Binding-site contacts:
Ligand atom O3P contacts residue GLY87 of chain 1.A at 3.6 Å.
Ligand atom O2 contacts residue HIS139 of chain 1.A at 2.5 Å (h-bond).
Ligand atom C1 contacts residue GLU47 of chain 1.A at 4.2 Å.
Ligand atom O2P contacts residue GLY87 of chain 1.A at 4.0 Å.
Ligand atom P contacts residue THR89 of chain 1.A at 2.9 Å.
Ligand atom O2P contacts residue THR89 of chain 1.A at 2.6 Å (h-bond).
Ligand atom O2P contacts residue HIS209 of chain 1.A at 3.5 Å (h-bond).
Ligand atom O1P contacts residue MN1 of chain 1.C at 3.8 Å.
Ligand atom C2 contacts residue ARG148 of chain 1.A at 3.7 Å.
Ligand atom P contacts residue MN1 of chain 1.C at 3.5 Å.
Ligand atom O2P contacts residue MN1 of chain 1.C at 2.4 Å.
Ligand atom O2 contacts residue ARG148 of chain 1.A at 2.8 Å (salt-bridge).
Ligand atom O4P contacts residue HIS209 of chain 1.A at 3.0 Å (h-bond).
Ligand atom O3P contacts residue THR89 of chain 1.A at 3.1 Å (h-bond).
Ligand atom C2 contacts residue PHE146 of chain 1.A at 3.9 Å (hydrophobic).
Ligand atom O2P contacts residue GLU47 of chain 1.A at 3.2 Å (salt-bridge).
Ligand atom O3 contacts residue ILE204 of chain 1.A at 3.9 Å.
Ligand atom P contacts residue HIS209 of chain 1.A at 3.6 Å.
Ligand atom O1P contacts residue HIS209 of chain 1.A at 3.9 Å.
Ligand atom C3 contacts residue PHE146 of chain 1.A at 4.2 Å (hydrophobic).
Ligand atom O1P contacts residue GLU47 of chain 1.A at 3.8 Å.
Ligand atom O1P contacts residue PHE146 of chain 1.A at 4.0 Å.
Ligand atom O3P contacts residue PHE146 of chain 1.A at 4.1 Å.
Ligand atom O1P contacts residue THR89 of chain 1.A at 2.7 Å (h-bond).
Ligand atom O3 contacts residue THR89 of chain 1.A at 3.8 Å.
Ligand atom O3P contacts residue GLY88 of chain 1.A at 3.1 Å (h-bond).
Ligand atom C1 contacts residue HIS209 of chain 1.A at 3.4 Å.
Ligand atom C1 contacts residue THR89 of chain 1.A at 3.9 Å.
Ligand atom O2 contacts residue ASN145 of chain 1.A at 3.4 Å.
Ligand atom O3P contacts residue MN1 of chain 1.C at 4.1 Å.
Ligand atom O3 contacts residue HIS139 of chain 1.A at 3.3 Å.
Ligand atom O3 contacts residue GLU47 of chain 1.A at 4.1 Å.
Ligand atom P contacts residue GLU47 of chain 1.A at 4.2 Å.
Ligand atom O2P contacts residue HIS271 of chain 1.A at 3.3 Å (h-bond).
Ligand atom C1 contacts residue PHE146 of chain 1.A at 4.0 Å (hydrophobic).
Ligand atom C3 contacts residue HIS139 of chain 1.A at 3.2 Å.
Ligand atom C3 contacts residue ASN145 of chain 1.A at 3.7 Å.
Ligand atom O3 contacts residue ARG148 of chain 1.A at 3.3 Å (salt-bridge).
Ligand atom C2 contacts residue HIS139 of chain 1.A at 3.9 Å.
Ligand atom C3 contacts residue ARG148 of chain 1.A at 3.8 Å.

Sequence of chain 1.A:
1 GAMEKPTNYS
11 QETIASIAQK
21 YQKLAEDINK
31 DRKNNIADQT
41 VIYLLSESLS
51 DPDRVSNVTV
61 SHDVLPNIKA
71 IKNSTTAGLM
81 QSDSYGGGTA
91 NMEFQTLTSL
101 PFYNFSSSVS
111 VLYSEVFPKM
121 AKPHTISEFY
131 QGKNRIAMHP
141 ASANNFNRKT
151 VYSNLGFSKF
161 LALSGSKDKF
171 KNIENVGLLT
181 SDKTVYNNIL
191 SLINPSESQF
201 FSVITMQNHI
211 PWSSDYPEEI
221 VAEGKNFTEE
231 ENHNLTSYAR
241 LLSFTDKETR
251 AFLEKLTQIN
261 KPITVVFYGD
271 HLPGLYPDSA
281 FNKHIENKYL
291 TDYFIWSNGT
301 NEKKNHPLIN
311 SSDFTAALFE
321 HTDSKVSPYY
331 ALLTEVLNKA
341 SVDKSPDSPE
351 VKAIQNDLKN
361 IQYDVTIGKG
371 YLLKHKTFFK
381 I

This small molecule binds to this protein.
Small molecule (SMILES): O=P(O)(O)OC[C@@H](O)CO